Sequence of chain 1.M:
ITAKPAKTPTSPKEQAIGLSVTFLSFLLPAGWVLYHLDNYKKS

Binding-site contacts:
Ligand atom O3 contacts residue GLU14 of chain 1.M at 3.7 Å.
Ligand atom C19 contacts residue TRP19 of chain 1.L at 4.2 Å (hydrophobic).
Ligand atom C22 contacts residue LEU22 of chain 1.L at 4.1 Å (hydrophobic).
Ligand atom C34 contacts residue VAL21 of chain 1.M at 4.2 Å (hydrophobic).
Ligand atom O49 contacts residue ILE17 of chain 1.M at 3.0 Å.
Ligand atom C5 contacts residue GLU14 of chain 1.M at 3.8 Å.
Ligand atom C10 contacts residue TRP19 of chain 1.L at 3.7 Å (hydrophobic).
Ligand atom C40 contacts residue LEU27 of chain 1.L at 4.3 Å (hydrophobic).
Ligand atom C2 contacts residue TRP19 of chain 1.L at 4.3 Å (hydrophobic).
Ligand atom C43 contacts residue LEU27 of chain 1.L at 3.8 Å (hydrophobic).
Ligand atom C40 contacts residue THR26 of chain 1.L at 4.4 Å.
Ligand atom C34 contacts residue THR26 of chain 1.L at 3.9 Å.
Ligand atom O4 contacts residue GLU14 of chain 1.M at 4.3 Å.
Ligand atom O16 contacts residue TRP19 of chain 1.L at 3.5 Å.
Ligand atom C37 contacts residue THR26 of chain 1.L at 4.0 Å.
Ligand atom O1 contacts residue TRP19 of chain 1.L at 4.4 Å.
Ligand atom C25 contacts residue LEU22 of chain 1.L at 4.3 Å (hydrophobic).
Ligand atom C6 contacts residue TRP19 of chain 1.L at 4.2 Å (hydrophobic).
Ligand atom O7 contacts residue TRP19 of chain 1.L at 4.3 Å.
Ligand atom C37 contacts residue ALA23 of chain 1.L at 3.6 Å (hydrophobic).
Ligand atom C43 contacts residue THR26 of chain 1.L at 3.6 Å.
Ligand atom C4 contacts residue TRP19 of chain 1.L at 4.4 Å (hydrophobic).
Ligand atom C34 contacts residue ALA23 of chain 1.L at 4.0 Å (hydrophobic).
Ligand atom C1 contacts residue ILE17 of chain 1.M at 4.3 Å (hydrophobic).
Ligand atom C18 contacts residue TRP19 of chain 1.L at 4.4 Å (hydrophobic).
Ligand atom C1 contacts residue TRP19 of chain 1.L at 3.7 Å (hydrophobic).
Ligand atom C5 contacts residue TRP19 of chain 1.L at 4.3 Å (hydrophobic).
Ligand atom O61 contacts residue TRP19 of chain 1.L at 3.9 Å.
Ligand atom C31 contacts residue ALA23 of chain 1.L at 4.5 Å (hydrophobic).
Ligand atom C3 contacts residue TRP19 of chain 1.L at 3.7 Å (hydrophobic).
Ligand atom O5 contacts residue TRP19 of chain 1.L at 4.0 Å.
Ligand atom C31 contacts residue VAL21 of chain 1.M at 4.4 Å (hydrophobic).
Ligand atom C28 contacts residue ALA23 of chain 1.L at 4.0 Å (hydrophobic).
Ligand atom C25 contacts residue VAL21 of chain 1.M at 4.2 Å (hydrophobic).
Ligand atom O49 contacts residue TRP19 of chain 1.L at 4.3 Å.
Ligand atom C19 contacts residue ILE17 of chain 1.M at 4.3 Å (hydrophobic).
Ligand atom O55 contacts residue TRP19 of chain 1.L at 4.1 Å.
Ligand atom C22 contacts residue TRP19 of chain 1.L at 4.4 Å (hydrophobic).
Ligand atom C28 contacts residue VAL21 of chain 1.M at 4.4 Å (hydrophobic).
Ligand atom C43 contacts residue EDO1 of chain 1.RD at 3.9 Å.

Sequence of chain 1.L:
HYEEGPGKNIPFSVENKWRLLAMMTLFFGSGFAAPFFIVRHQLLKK

A protein and the small-molecule ligand that binds it are described below.
Small molecule (SMILES): CCCCCCCCCCO[C@@H]1O[C@H](CO)[C@@H](O[C@H]2O[C@H](CO)[C@@H](O)[C@H](O)[C@H]2O)[C@H](O)[C@H]1O